This protein binds this small molecule.
Small molecule (SMILES): CC1CCC(C(=O)N[C@H](Cc2c[nH]c3ccccc23)C(=O)Nc2ccncc2)CC1

Binding-site contacts:
Ligand atom C10 contacts residue VAL254 of chain 1.A at 3.8 Å (hydrophobic).
Ligand atom C13 contacts residue VAL102 of chain 1.A at 4.1 Å (hydrophobic).
Ligand atom C7 contacts residue ILE88 of chain 1.A at 4.1 Å (hydrophobic).
Ligand atom C13 contacts residue ILE212 of chain 1.A at 3.9 Å (hydrophobic).
Ligand atom C6 contacts residue ILE88 of chain 1.A at 3.8 Å (hydrophobic).
Ligand atom C3 contacts residue TRP405 of chain 1.A at 3.7 Å (hydrophobic).
Ligand atom C22 contacts residue LYS205 of chain 1.A at 3.9 Å.
Ligand atom C5 contacts residue VAL258 of chain 1.A at 3.6 Å (hydrophobic).
Ligand atom N4 contacts residue GLN103 of chain 1.A at 3.8 Å.
Ligand atom O2 contacts residue MET191 of chain 1.A at 3.8 Å.
Ligand atom C12 contacts residue VAL102 of chain 1.A at 4.1 Å (hydrophobic).
Ligand atom C2 contacts residue LEU108 of chain 1.A at 3.5 Å (hydrophobic).
Ligand atom C10 contacts residue VAL106 of chain 1.A at 3.6 Å (hydrophobic).
Ligand atom C11 contacts residue VAL106 of chain 1.A at 4.0 Å (hydrophobic).
Ligand atom N4 contacts residue PHE91 of chain 1.A at 3.9 Å.
Ligand atom C2 contacts residue PHE307 of chain 1.A at 3.8 Å (hydrophobic).
Ligand atom C4 contacts residue VAL258 of chain 1.A at 3.6 Å (hydrophobic).
Ligand atom C15 contacts residue VAL102 of chain 1.A at 4.1 Å (hydrophobic).
Ligand atom O2 contacts residue VAL258 of chain 1.A at 3.7 Å.
Ligand atom C3 contacts residue VAL258 of chain 1.A at 3.1 Å (hydrophobic).
Ligand atom N1 contacts residue ALA259 of chain 1.A at 3.8 Å.
Ligand atom C5 contacts residue ILE88 of chain 1.A at 4.0 Å (hydrophobic).
Ligand atom C19 contacts residue ASP99 of chain 1.A at 3.5 Å.
Ligand atom O1 contacts residue GLN103 of chain 1.A at 3.6 Å.
Ligand atom C23 contacts residue LYS205 of chain 1.A at 3.5 Å.
Ligand atom C1 contacts residue VAL258 of chain 1.A at 4.0 Å (hydrophobic).
Ligand atom C1 contacts residue LEU108 of chain 1.A at 3.5 Å (hydrophobic).
Ligand atom C24 contacts residue ASP99 of chain 1.A at 3.6 Å.
Ligand atom C4 contacts residue TRP405 of chain 1.A at 3.6 Å (hydrophobic).
Ligand atom N1 contacts residue VAL258 of chain 1.A at 3.7 Å.
Ligand atom C18 contacts residue GLN103 of chain 1.A at 3.6 Å.
Ligand atom C11 contacts residue VAL254 of chain 1.A at 3.7 Å (hydrophobic).
Ligand atom N2 contacts residue ILE88 of chain 1.A at 3.5 Å.
Ligand atom N2 contacts residue VAL258 of chain 1.A at 3.8 Å.
Ligand atom C18 contacts residue PHE91 of chain 1.A at 3.4 Å (hydrophobic).
Ligand atom N4 contacts residue ASP99 of chain 1.A at 3.0 Å (salt-bridge).
Ligand atom C24 contacts residue VAL102 of chain 1.A at 3.8 Å (hydrophobic).
Ligand atom C13 contacts residue PHE251 of chain 1.A at 3.6 Å (hydrophobic).
Ligand atom O2 contacts residue THR192 of chain 1.A at 3.4 Å.
Ligand atom C4 contacts residue THR192 of chain 1.A at 4.1 Å.

Sequence of chain 1.A:
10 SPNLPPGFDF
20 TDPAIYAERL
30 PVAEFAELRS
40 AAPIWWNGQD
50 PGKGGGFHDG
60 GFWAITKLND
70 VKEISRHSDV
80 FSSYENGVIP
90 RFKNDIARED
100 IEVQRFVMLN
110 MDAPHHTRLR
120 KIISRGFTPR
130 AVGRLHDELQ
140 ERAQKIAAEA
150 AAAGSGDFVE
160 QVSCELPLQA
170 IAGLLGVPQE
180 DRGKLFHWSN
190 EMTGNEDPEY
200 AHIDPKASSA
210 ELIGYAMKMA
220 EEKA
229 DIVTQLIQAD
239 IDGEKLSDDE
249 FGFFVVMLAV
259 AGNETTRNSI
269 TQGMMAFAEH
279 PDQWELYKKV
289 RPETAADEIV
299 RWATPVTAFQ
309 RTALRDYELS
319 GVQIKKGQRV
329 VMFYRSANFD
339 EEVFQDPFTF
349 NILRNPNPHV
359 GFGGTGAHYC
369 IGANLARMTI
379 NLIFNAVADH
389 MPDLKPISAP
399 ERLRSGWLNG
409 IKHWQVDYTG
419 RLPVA